Sequence of chain 1.B:
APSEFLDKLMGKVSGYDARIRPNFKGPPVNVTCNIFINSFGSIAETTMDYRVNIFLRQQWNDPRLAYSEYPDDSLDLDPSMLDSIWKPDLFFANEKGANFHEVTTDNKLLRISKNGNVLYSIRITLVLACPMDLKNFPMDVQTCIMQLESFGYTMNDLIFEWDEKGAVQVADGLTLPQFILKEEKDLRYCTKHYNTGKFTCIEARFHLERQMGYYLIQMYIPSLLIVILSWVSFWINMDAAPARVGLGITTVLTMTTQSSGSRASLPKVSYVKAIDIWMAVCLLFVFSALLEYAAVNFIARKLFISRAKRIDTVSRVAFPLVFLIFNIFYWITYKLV

Binding-site contacts:
Ligand atom C8 contacts residue PRO27 of chain 1.B at 4.4 Å (hydrophobic).
Ligand atom O3 contacts residue PRO27 of chain 1.B at 4.1 Å.
Ligand atom C1 contacts residue ASN30 of chain 1.B at 3.0 Å.
Ligand atom O5 contacts residue ASN30 of chain 1.B at 3.9 Å.
Ligand atom C2 contacts residue ASN30 of chain 1.B at 3.9 Å.
Ligand atom N2 contacts residue ASN30 of chain 1.B at 3.8 Å.
Ligand atom C7 contacts residue PRO27 of chain 1.B at 4.2 Å (hydrophobic).
Ligand atom O7 contacts residue PRO28 of chain 1.B at 4.3 Å.
Ligand atom C7 contacts residue PRO28 of chain 1.B at 3.5 Å (hydrophobic).
Ligand atom C8 contacts residue ASN23 of chain 1.B at 3.8 Å.
Ligand atom O7 contacts residue PRO27 of chain 1.B at 3.5 Å.
Ligand atom C8 contacts residue PRO28 of chain 1.B at 3.1 Å (hydrophobic).
Ligand atom C8 contacts residue VAL29 of chain 1.B at 4.4 Å (hydrophobic).
Ligand atom O3 contacts residue PRO28 of chain 1.B at 4.2 Å.
Ligand atom N2 contacts residue PRO28 of chain 1.B at 3.7 Å.

A protein and the small-molecule ligand that binds it are described below.
Small molecule (SMILES): CC(=O)N[C@H]1[C@H](O[C@H]2[C@H](O)[C@@H](NC(C)=O)CO[C@@H]2CO)O[C@H](CO)[C@@H](O)[C@@H]1O